This small molecule binds to this protein.
Small molecule (SMILES): CC(C)C[C@H](NC(=O)[C@H](CCc1ccccc1)NC(=O)CN1CCOCC1)C(=O)N[C@@H](Cc1ccccc1)C(=O)N[C@@H](CC(C)C)[C@@H](O)[C@H](C)CO

Sequence of chain 1.K:
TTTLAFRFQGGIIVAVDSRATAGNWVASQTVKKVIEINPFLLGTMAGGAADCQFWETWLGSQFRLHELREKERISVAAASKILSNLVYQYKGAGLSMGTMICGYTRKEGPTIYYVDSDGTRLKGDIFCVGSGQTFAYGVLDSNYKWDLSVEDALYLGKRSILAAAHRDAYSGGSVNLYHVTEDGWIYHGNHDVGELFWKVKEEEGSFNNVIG

Binding-site contacts:
Ligand atom C51 contacts residue THR1 of chain 1.K at 1.5 Å.
Ligand atom O40 contacts residue ALA20 of chain 1.K at 3.4 Å.
Ligand atom O40 contacts residue THR21 of chain 1.K at 3.1 Å (h-bond).
Ligand atom C3 contacts residue HIS108 of chain 1.L at 3.3 Å.
Ligand atom C58 contacts residue TYR170 of chain 1.K at 3.2 Å (hydrophobic).
Ligand atom N22 contacts residue ASP126 of chain 1.L at 3.4 Å (salt-bridge).
Ligand atom O1 contacts residue HIS108 of chain 1.L at 3.2 Å.
Ligand atom C58 contacts residue THR1 of chain 1.K at 2.5 Å.
Ligand atom C12 contacts residue ASP126 of chain 1.L at 3.2 Å.
Ligand atom C58 contacts residue ARG19 of chain 1.K at 3.2 Å.
Ligand atom C2 contacts residue HIS108 of chain 1.L at 3.4 Å.
Ligand atom O48 contacts residue THR1 of chain 1.K at 2.3 Å (h-bond).
Ligand atom C39 contacts residue GLY47 of chain 1.K at 3.5 Å.
Ligand atom C58 contacts residue LYS33 of chain 1.K at 3.4 Å.
Ligand atom C46 contacts residue ALA49 of chain 1.K at 3.6 Å (hydrophobic).
Ligand atom N41 contacts residue THR1 of chain 1.K at 3.7 Å.
Ligand atom O48 contacts residue GLY47 of chain 1.K at 3.1 Å (h-bond).
Ligand atom O60 contacts residue MES1 of chain 1.IA at 2.6 Å (h-bond).
Ligand atom C28 contacts residue THR21 of chain 1.K at 3.7 Å.
Ligand atom N30 contacts residue THR21 of chain 1.K at 2.9 Å (h-bond).
Ligand atom O9 contacts residue HIS108 of chain 1.L at 3.4 Å (h-bond).
Ligand atom C42 contacts residue THR1 of chain 1.K at 2.4 Å.
Ligand atom C23 contacts residue THR21 of chain 1.K at 3.6 Å.
Ligand atom O48 contacts residue MES1 of chain 1.IA at 2.8 Å (h-bond).
Ligand atom C43 contacts residue THR1 of chain 1.K at 2.6 Å.
Ligand atom C59 contacts residue THR1 of chain 1.K at 2.5 Å.
Ligand atom C47 contacts residue THR1 of chain 1.K at 1.4 Å.
Ligand atom C27 contacts residue ALA27 of chain 1.K at 3.6 Å (hydrophobic).
Ligand atom O60 contacts residue THR1 of chain 1.K at 2.9 Å (h-bond).
Ligand atom O29 contacts residue ALA49 of chain 1.K at 3.1 Å (h-bond).
Ligand atom C42 contacts residue GLY47 of chain 1.K at 3.6 Å.
Ligand atom C51 contacts residue TYR170 of chain 1.K at 3.6 Å (hydrophobic).
Ligand atom C5 contacts residue ALA22 of chain 1.K at 3.6 Å (hydrophobic).
Ligand atom C43 contacts residue GLY47 of chain 1.K at 3.2 Å.
Ligand atom C44 contacts residue THR1 of chain 1.K at 3.6 Å.
Ligand atom C11 contacts residue ASP126 of chain 1.L at 3.5 Å.
Ligand atom N41 contacts residue GLY47 of chain 1.K at 2.7 Å (h-bond).
Ligand atom O9 contacts residue PRO127 of chain 1.L at 3.4 Å.
Ligand atom C8 contacts residue PRO127 of chain 1.L at 3.7 Å (hydrophobic).
Ligand atom C31 contacts residue GLY47 of chain 1.K at 3.4 Å.

Sequence of chain 1.L:
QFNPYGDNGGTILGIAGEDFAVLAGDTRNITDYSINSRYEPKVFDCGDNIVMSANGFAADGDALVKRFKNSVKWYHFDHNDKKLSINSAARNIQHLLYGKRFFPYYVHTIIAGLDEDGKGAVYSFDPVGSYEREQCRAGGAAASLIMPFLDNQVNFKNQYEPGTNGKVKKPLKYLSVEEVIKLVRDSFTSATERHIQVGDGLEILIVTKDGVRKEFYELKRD